Sequence of chain 1.C:
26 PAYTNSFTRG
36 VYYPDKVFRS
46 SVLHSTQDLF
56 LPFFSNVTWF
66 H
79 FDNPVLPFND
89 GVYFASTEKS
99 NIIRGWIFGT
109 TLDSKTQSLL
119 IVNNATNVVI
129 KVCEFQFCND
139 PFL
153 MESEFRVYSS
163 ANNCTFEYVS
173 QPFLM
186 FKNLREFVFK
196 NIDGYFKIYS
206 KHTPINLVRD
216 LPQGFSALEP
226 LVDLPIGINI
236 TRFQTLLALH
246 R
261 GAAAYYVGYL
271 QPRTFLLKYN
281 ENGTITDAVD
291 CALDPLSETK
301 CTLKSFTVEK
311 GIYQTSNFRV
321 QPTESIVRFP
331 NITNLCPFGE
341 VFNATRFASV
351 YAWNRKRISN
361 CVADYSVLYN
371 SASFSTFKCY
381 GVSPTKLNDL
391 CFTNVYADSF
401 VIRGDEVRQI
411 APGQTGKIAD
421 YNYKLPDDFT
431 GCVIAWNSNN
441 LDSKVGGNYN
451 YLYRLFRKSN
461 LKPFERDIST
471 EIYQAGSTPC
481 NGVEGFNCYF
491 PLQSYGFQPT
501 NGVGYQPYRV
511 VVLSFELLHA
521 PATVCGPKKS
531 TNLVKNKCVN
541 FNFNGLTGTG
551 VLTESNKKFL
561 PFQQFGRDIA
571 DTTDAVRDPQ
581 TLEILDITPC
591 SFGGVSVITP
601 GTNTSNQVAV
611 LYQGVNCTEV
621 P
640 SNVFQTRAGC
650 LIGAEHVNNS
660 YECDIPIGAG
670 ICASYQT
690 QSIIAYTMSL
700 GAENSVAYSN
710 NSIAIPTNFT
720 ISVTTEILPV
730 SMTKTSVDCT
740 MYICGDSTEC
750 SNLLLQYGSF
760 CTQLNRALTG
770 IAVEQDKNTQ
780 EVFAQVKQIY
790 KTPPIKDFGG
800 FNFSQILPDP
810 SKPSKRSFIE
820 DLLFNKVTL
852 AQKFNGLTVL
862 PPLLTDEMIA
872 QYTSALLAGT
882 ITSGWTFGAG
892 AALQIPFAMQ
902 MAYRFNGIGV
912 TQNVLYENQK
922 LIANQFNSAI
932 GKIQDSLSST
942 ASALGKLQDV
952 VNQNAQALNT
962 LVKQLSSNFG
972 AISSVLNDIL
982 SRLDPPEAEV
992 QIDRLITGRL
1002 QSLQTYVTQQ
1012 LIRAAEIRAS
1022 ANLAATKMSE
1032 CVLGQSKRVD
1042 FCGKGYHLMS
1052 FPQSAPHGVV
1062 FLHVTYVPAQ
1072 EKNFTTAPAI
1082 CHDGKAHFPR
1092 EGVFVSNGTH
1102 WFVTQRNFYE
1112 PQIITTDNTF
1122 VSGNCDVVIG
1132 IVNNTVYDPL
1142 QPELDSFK

Binding-site contacts:
Ligand atom C2 contacts residue ASN331 of chain 1.C at 2.5 Å.
Ligand atom N2 contacts residue ASN331 of chain 1.C at 2.4 Å (h-bond).
Ligand atom C1 contacts residue ASN331 of chain 1.C at 1.4 Å.
Ligand atom O7 contacts residue ASN331 of chain 1.C at 4.1 Å.
Ligand atom O6 contacts residue ASN331 of chain 1.C at 4.5 Å.
Ligand atom C8 contacts residue ASN331 of chain 1.C at 3.4 Å.
Ligand atom C1 contacts residue GLN580 of chain 1.C at 3.8 Å.
Ligand atom C5 contacts residue ASN331 of chain 1.C at 3.6 Å.
Ligand atom C7 contacts residue ASN331 of chain 1.C at 3.1 Å.
Ligand atom C3 contacts residue ASN331 of chain 1.C at 3.9 Å.
Ligand atom O5 contacts residue ASN331 of chain 1.C at 2.3 Å (h-bond).
Ligand atom C4 contacts residue ASN331 of chain 1.C at 4.3 Å.

A protein and the small-molecule ligand that binds it are described below.
Small molecule (SMILES): CC(=O)N[C@@H]1[C@@H](O)[C@H](O)[C@@H](CO)O[C@H]1O